Sequence of chain 1.B:
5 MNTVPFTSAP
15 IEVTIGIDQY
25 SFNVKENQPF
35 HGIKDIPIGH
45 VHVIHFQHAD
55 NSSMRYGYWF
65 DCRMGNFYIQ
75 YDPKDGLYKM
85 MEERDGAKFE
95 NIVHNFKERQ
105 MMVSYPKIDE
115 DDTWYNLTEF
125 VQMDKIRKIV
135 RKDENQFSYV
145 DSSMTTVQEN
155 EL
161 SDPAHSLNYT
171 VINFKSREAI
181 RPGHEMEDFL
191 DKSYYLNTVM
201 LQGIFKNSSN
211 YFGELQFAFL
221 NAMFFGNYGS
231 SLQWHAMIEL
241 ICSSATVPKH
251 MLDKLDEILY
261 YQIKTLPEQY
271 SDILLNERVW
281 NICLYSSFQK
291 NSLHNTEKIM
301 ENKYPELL

Binding-site contacts:
Ligand atom C4 contacts residue TYR72 of chain 1.B at 3.4 Å (hydrophobic).
Ligand atom N contacts residue GLU87 of chain 1.B at 2.6 Å (salt-bridge).
Ligand atom N2 contacts residue ILE96 of chain 1.B at 3.5 Å.
Ligand atom C2 contacts residue ILE96 of chain 1.B at 3.4 Å (hydrophobic).
Ligand atom C7 contacts residue TYR72 of chain 1.B at 4.1 Å (hydrophobic).
Ligand atom C4 contacts residue GLU87 of chain 1.B at 3.6 Å.
Ligand atom CL contacts residue THR11 of chain 1.B at 3.7 Å.
Ligand atom O contacts residue GLN74 of chain 1.B at 4.3 Å.
Ligand atom C3 contacts residue GLU87 of chain 1.B at 3.2 Å.
Ligand atom C7 contacts residue ILE96 of chain 1.B at 3.8 Å (hydrophobic).
Ligand atom C6 contacts residue PRO9 of chain 1.B at 4.1 Å (hydrophobic).
Ligand atom C7 contacts residue PRO9 of chain 1.B at 3.9 Å (hydrophobic).
Ligand atom N1 contacts residue TYR72 of chain 1.B at 3.8 Å.
Ligand atom C6 contacts residue ILE96 of chain 1.B at 3.9 Å (hydrophobic).
Ligand atom C2 contacts residue GLU87 of chain 1.B at 3.8 Å.
Ligand atom CL contacts residue PHE10 of chain 1.B at 3.5 Å.
Ligand atom N contacts residue ILE96 of chain 1.B at 3.8 Å.
Ligand atom N2 contacts residue PHE93 of chain 1.B at 3.6 Å.
Ligand atom N2 contacts residue TYR72 of chain 1.B at 3.8 Å.
Ligand atom N2 contacts residue GLU87 of chain 1.B at 3.6 Å.
Ligand atom N1 contacts residue ILE96 of chain 1.B at 3.5 Å.
Ligand atom N1 contacts residue PRO9 of chain 1.B at 3.2 Å.
Ligand atom C3 contacts residue TYR72 of chain 1.B at 3.4 Å (hydrophobic).
Ligand atom CL contacts residue TYR72 of chain 1.B at 4.0 Å.
Ligand atom C3 contacts residue ILE96 of chain 1.B at 4.3 Å (hydrophobic).
Ligand atom C7 contacts residue PHE93 of chain 1.B at 3.4 Å (hydrophobic).
Ligand atom N1 contacts residue PHE93 of chain 1.B at 4.4 Å.
Ligand atom C7 contacts residue VAL97 of chain 1.B at 4.5 Å (hydrophobic).
Ligand atom CL contacts residue PRO9 of chain 1.B at 4.0 Å.
Ligand atom C2 contacts residue LYS92 of chain 1.B at 4.0 Å.
Ligand atom C1 contacts residue LYS92 of chain 1.B at 4.3 Å.
Ligand atom C5 contacts residue ILE96 of chain 1.B at 4.0 Å (hydrophobic).
Ligand atom CL contacts residue ILE96 of chain 1.B at 4.5 Å.
Ligand atom N contacts residue TYR72 of chain 1.B at 3.2 Å.
Ligand atom CL contacts residue PHE100 of chain 1.B at 4.1 Å.
Ligand atom C6 contacts residue TYR72 of chain 1.B at 3.6 Å (hydrophobic).
Ligand atom C4 contacts residue ILE96 of chain 1.B at 3.6 Å (hydrophobic).
Ligand atom C5 contacts residue TYR72 of chain 1.B at 3.4 Å (hydrophobic).
Ligand atom O contacts residue THR11 of chain 1.B at 4.4 Å.
Ligand atom C contacts residue GLN74 of chain 1.B at 3.6 Å.

This small molecule binds to this protein.
Small molecule (SMILES): COCCCNc1cc(Cl)ncn1